The small molecule below binds the protein below.
Small molecule (SMILES): CCCCCC(=O)OC[C@@H](COP(=O)(O)OCCN)OC(=O)CCCCC

Binding-site contacts:
Ligand atom C09 contacts residue PHE371 of chain 1.B at 4.1 Å (hydrophobic).
Ligand atom P05 contacts residue LYS337 of chain 1.B at 4.2 Å.
Ligand atom C13 contacts residue ASN548 of chain 1.B at 3.7 Å.
Ligand atom O04 contacts residue LYS337 of chain 1.B at 4.5 Å.
Ligand atom C26 contacts residue ILE382 of chain 1.B at 3.0 Å (hydrophobic).
Ligand atom O27 contacts residue PHE374 of chain 1.B at 3.0 Å.
Ligand atom O04 contacts residue TYR323 of chain 1.B at 4.0 Å.
Ligand atom O07 contacts residue LYS337 of chain 1.B at 2.7 Å (salt-bridge).
Ligand atom O19 contacts residue ALA547 of chain 1.B at 3.7 Å.
Ligand atom O12 contacts residue ALA547 of chain 1.B at 2.8 Å (h-bond).
Ligand atom C13 contacts residue ALA547 of chain 1.B at 3.4 Å (hydrophobic).
Ligand atom C10 contacts residue ALA547 of chain 1.B at 4.4 Å (hydrophobic).
Ligand atom C24 contacts residue VAL341 of chain 1.B at 4.0 Å (hydrophobic).
Ligand atom C03 contacts residue LYS337 of chain 1.B at 4.4 Å.
Ligand atom O08 contacts residue ALA547 of chain 1.B at 3.4 Å (h-bond).
Ligand atom P05 contacts residue PHE371 of chain 1.B at 4.4 Å.
Ligand atom C26 contacts residue VAL341 of chain 1.B at 3.8 Å (hydrophobic).
Ligand atom C25 contacts residue ILE382 of chain 1.B at 4.3 Å (hydrophobic).
Ligand atom O07 contacts residue TYR323 of chain 1.B at 3.1 Å (h-bond).
Ligand atom C09 contacts residue ALA547 of chain 1.B at 3.7 Å (hydrophobic).
Ligand atom O07 contacts residue PHE371 of chain 1.B at 4.0 Å.
Ligand atom C11 contacts residue ALA547 of chain 1.B at 3.8 Å (hydrophobic).
Ligand atom P05 contacts residue TYR323 of chain 1.B at 3.5 Å.
Ligand atom O19 contacts residue ASN548 of chain 1.B at 2.8 Å (h-bond).
Ligand atom C23 contacts residue VAL341 of chain 1.B at 3.6 Å (hydrophobic).
Ligand atom C10 contacts residue LYS337 of chain 1.B at 4.4 Å.
Ligand atom C15 contacts residue ILE544 of chain 1.B at 3.0 Å (hydrophobic).
Ligand atom O04 contacts residue ARG677 of chain 1.B at 4.4 Å.
Ligand atom C21 contacts residue PHE374 of chain 1.B at 4.2 Å (hydrophobic).
Ligand atom C14 contacts residue ALA547 of chain 1.B at 4.2 Å (hydrophobic).
Ligand atom O12 contacts residue ASN548 of chain 1.B at 4.1 Å.
Ligand atom O06 contacts residue PHE371 of chain 1.B at 4.0 Å.
Ligand atom O06 contacts residue TRP322 of chain 1.B at 3.8 Å.
Ligand atom C18 contacts residue ASN548 of chain 1.B at 4.1 Å.
Ligand atom C16 contacts residue ILE544 of chain 1.B at 4.3 Å (hydrophobic).
Ligand atom O06 contacts residue TYR323 of chain 1.B at 3.1 Å (h-bond).
Ligand atom C14 contacts residue ILE544 of chain 1.B at 3.5 Å (hydrophobic).
Ligand atom C22 contacts residue VAL341 of chain 1.B at 4.2 Å (hydrophobic).
Ligand atom N01 contacts residue GLU549 of chain 1.B at 3.9 Å.
Ligand atom C25 contacts residue VAL341 of chain 1.B at 3.0 Å (hydrophobic).

Sequence of chain 1.B:
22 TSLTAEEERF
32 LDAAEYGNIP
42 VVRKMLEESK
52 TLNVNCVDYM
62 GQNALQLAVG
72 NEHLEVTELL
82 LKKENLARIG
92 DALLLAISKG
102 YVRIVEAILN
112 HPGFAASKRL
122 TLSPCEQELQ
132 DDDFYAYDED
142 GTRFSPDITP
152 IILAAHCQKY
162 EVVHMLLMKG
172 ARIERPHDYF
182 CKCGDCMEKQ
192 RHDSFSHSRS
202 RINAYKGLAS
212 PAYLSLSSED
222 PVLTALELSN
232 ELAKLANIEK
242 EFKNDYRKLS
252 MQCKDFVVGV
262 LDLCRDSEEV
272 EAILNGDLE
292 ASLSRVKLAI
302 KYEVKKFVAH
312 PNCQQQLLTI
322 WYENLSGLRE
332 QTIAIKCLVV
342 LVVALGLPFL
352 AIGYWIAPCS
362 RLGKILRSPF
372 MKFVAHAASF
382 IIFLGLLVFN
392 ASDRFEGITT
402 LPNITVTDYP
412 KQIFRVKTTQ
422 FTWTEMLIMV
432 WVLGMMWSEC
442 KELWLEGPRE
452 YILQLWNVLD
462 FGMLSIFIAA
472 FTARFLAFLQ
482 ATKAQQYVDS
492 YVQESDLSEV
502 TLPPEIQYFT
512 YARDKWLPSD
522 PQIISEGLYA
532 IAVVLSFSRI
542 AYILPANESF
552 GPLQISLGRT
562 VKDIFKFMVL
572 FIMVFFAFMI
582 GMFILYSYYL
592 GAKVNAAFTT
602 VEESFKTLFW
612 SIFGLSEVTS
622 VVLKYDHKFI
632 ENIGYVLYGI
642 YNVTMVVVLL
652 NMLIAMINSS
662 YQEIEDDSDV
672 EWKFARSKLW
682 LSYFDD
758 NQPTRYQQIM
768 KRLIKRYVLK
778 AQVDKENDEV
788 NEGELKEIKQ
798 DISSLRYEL